Binding-site contacts:
Ligand atom C6 contacts residue ARG189 of chain 1.A at 3.4 Å.
Ligand atom O7 contacts residue ASN160 of chain 3.A at 4.1 Å.
Ligand atom C6 contacts residue GLU195 of chain 1.A at 4.2 Å.
Ligand atom C7 contacts residue ASN160 of chain 3.A at 3.7 Å.
Ligand atom C3 contacts residue ASN160 of chain 3.A at 3.8 Å.
Ligand atom C1 contacts residue ASN160 of chain 3.A at 1.4 Å.
Ligand atom C4 contacts residue ASN160 of chain 3.A at 4.2 Å.
Ligand atom C2 contacts residue ASN160 of chain 3.A at 2.4 Å.
Ligand atom C1 contacts residue ILE185 of chain 1.A at 4.3 Å (hydrophobic).
Ligand atom O6 contacts residue ARG189 of chain 1.A at 3.4 Å (salt-bridge).
Ligand atom N2 contacts residue ASN160 of chain 3.A at 2.9 Å (h-bond).
Ligand atom O5 contacts residue GLU195 of chain 1.A at 4.4 Å.
Ligand atom O6 contacts residue TYR198 of chain 3.A at 3.0 Å (h-bond).
Ligand atom O3 contacts residue GLU195 of chain 1.A at 4.2 Å.
Ligand atom C6 contacts residue TYR198 of chain 3.A at 4.2 Å (hydrophobic).
Ligand atom C5 contacts residue ASN160 of chain 3.A at 3.6 Å.
Ligand atom O5 contacts residue ASN160 of chain 3.A at 2.3 Å (h-bond).
Ligand atom O5 contacts residue TYR198 of chain 3.A at 4.2 Å.

Sequence of chain 3.A:
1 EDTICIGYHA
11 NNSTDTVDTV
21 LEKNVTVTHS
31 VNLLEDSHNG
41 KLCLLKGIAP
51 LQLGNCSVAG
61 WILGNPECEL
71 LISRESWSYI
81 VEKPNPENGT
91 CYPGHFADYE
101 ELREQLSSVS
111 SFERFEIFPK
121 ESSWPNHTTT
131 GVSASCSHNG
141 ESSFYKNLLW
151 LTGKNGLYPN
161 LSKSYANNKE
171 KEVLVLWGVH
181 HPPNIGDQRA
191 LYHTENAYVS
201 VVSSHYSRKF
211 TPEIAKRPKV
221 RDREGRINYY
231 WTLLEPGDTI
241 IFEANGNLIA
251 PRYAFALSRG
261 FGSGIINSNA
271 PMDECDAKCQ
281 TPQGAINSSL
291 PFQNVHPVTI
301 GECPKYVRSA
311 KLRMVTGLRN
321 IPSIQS

Sequence of chain 1.A:
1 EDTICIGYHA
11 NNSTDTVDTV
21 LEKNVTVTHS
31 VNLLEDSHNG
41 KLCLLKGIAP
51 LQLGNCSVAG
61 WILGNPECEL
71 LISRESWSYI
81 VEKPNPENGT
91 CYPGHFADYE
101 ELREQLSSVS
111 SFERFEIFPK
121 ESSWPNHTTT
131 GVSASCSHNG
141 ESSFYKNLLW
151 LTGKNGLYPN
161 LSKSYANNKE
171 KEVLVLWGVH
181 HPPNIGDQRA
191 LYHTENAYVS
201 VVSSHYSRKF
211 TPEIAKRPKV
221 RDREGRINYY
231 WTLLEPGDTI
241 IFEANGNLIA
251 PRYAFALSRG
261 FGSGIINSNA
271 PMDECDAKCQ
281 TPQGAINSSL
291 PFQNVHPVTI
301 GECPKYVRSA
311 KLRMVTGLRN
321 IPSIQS

A small-molecule ligand and the protein it binds are described below.
Small molecule (SMILES): CC(=O)N[C@H]1[C@H](O[C@H]2[C@H](O)[C@@H](NC(C)=O)CO[C@@H]2CO)O[C@H](CO)[C@@H](O[C@@H]2O[C@H](CO)[C@@H](O)[C@H](O)[C@@H]2O)[C@@H]1O